Binding-site contacts:
Ligand atom C5 contacts residue ARG289 of chain 4.A at 3.3 Å.
Ligand atom N1 contacts residue TYR323 of chain 4.A at 3.6 Å (h-bond).
Ligand atom C11 contacts residue ALA165 of chain 4.A at 3.6 Å (hydrophobic).
Ligand atom C7 contacts residue TRP97 of chain 4.A at 3.9 Å (hydrophobic).
Ligand atom O3 contacts residue ARG70 of chain 4.A at 2.8 Å (salt-bridge).
Ligand atom O2 contacts residue ARG211 of chain 4.A at 3.0 Å (salt-bridge).
Ligand atom O4 contacts residue GLU37 of chain 4.A at 3.1 Å.
Ligand atom C6 contacts residue ARG70 of chain 4.A at 4.0 Å.
Ligand atom C14 contacts residue GLU146 of chain 4.A at 3.8 Å.
Ligand atom C13 contacts residue GLU37 of chain 4.A at 3.4 Å.
Ligand atom O5 contacts residue GLU37 of chain 4.A at 3.5 Å (salt-bridge).
Ligand atom C4 contacts residue ASP69 of chain 4.A at 3.6 Å.
Ligand atom O5 contacts residue ASP69 of chain 4.A at 3.6 Å.
Ligand atom O2 contacts residue ARG289 of chain 4.A at 2.8 Å (salt-bridge).
Ligand atom C4 contacts residue TYR323 of chain 4.A at 3.2 Å (hydrophobic).
Ligand atom C11 contacts residue GLU195 of chain 4.A at 3.5 Å.
Ligand atom O2 contacts residue TYR323 of chain 4.A at 3.0 Å (h-bond).
Ligand atom C14 contacts residue GLU37 of chain 4.A at 3.4 Å.
Ligand atom O4 contacts residue GLU196 of chain 4.A at 3.3 Å (salt-bridge).
Ligand atom C4 contacts residue GLU37 of chain 4.A at 3.5 Å.
Ligand atom C13 contacts residue TYR323 of chain 4.A at 3.8 Å (hydrophobic).
Ligand atom O4 contacts residue TYR323 of chain 4.A at 3.3 Å (h-bond).
Ligand atom C14 contacts residue LEU52 of chain 4.A at 3.9 Å (hydrophobic).
Ligand atom O4 contacts residue GLU146 of chain 4.A at 3.8 Å.
Ligand atom O1 contacts residue TYR323 of chain 4.A at 3.7 Å.
Ligand atom O1 contacts residue ARG36 of chain 4.A at 3.0 Å (salt-bridge).
Ligand atom O3 contacts residue ASP69 of chain 4.A at 3.9 Å.
Ligand atom C2 contacts residue GLU196 of chain 4.A at 3.9 Å.
Ligand atom C5 contacts residue TYR323 of chain 4.A at 3.1 Å (hydrophobic).
Ligand atom C1 contacts residue TYR323 of chain 4.A at 3.7 Å (hydrophobic).
Ligand atom O1 contacts residue ARG289 of chain 4.A at 2.6 Å (salt-bridge).
Ligand atom C14 contacts residue ARG74 of chain 4.A at 3.4 Å.
Ligand atom C2 contacts residue TYR323 of chain 4.A at 3.4 Å (hydrophobic).
Ligand atom C1 contacts residue ASP69 of chain 4.A at 3.6 Å.
Ligand atom C10 contacts residue ARG143 of chain 4.A at 3.9 Å.
Ligand atom C4 contacts residue ARG36 of chain 4.A at 3.9 Å.
Ligand atom C11 contacts residue ARG143 of chain 4.A at 3.2 Å.
Ligand atom C14 contacts residue TRP97 of chain 4.A at 3.2 Å (hydrophobic).
Ligand atom C3 contacts residue TYR323 of chain 4.A at 3.5 Å (hydrophobic).
Ligand atom C12 contacts residue ALA165 of chain 4.A at 3.7 Å (hydrophobic).

Sequence of chain 4.A:
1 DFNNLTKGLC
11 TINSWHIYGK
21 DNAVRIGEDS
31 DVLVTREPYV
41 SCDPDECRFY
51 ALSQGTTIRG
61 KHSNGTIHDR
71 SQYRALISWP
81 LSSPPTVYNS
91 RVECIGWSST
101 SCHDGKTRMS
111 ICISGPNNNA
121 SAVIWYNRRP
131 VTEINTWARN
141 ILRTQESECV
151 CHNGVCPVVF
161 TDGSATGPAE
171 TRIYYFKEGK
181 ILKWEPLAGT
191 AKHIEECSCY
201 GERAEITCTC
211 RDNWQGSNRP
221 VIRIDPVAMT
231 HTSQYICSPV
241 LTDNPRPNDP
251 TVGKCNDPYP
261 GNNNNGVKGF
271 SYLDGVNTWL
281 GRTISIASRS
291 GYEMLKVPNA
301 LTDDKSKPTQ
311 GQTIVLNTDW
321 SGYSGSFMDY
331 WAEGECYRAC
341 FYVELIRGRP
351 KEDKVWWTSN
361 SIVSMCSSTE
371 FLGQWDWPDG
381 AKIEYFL

The small molecule below binds the protein below.
Small molecule (SMILES): COC(=O)[C@@H]1C[C@H](C(=O)O)N[C@H]1[C@H](CC(C)C)NC(C)=O